A protein and the small-molecule ligand that binds it are described below.
Small molecule (SMILES): CC(=O)N[C@@H]1[C@@H](O)[C@H](O)[C@@H](CO)O[C@H]1O

Sequence of chain 1.D:
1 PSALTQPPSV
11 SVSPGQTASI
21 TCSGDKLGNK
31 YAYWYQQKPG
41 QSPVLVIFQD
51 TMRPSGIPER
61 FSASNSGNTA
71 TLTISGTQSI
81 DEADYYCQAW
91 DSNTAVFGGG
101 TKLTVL

Sequence of chain 1.G:
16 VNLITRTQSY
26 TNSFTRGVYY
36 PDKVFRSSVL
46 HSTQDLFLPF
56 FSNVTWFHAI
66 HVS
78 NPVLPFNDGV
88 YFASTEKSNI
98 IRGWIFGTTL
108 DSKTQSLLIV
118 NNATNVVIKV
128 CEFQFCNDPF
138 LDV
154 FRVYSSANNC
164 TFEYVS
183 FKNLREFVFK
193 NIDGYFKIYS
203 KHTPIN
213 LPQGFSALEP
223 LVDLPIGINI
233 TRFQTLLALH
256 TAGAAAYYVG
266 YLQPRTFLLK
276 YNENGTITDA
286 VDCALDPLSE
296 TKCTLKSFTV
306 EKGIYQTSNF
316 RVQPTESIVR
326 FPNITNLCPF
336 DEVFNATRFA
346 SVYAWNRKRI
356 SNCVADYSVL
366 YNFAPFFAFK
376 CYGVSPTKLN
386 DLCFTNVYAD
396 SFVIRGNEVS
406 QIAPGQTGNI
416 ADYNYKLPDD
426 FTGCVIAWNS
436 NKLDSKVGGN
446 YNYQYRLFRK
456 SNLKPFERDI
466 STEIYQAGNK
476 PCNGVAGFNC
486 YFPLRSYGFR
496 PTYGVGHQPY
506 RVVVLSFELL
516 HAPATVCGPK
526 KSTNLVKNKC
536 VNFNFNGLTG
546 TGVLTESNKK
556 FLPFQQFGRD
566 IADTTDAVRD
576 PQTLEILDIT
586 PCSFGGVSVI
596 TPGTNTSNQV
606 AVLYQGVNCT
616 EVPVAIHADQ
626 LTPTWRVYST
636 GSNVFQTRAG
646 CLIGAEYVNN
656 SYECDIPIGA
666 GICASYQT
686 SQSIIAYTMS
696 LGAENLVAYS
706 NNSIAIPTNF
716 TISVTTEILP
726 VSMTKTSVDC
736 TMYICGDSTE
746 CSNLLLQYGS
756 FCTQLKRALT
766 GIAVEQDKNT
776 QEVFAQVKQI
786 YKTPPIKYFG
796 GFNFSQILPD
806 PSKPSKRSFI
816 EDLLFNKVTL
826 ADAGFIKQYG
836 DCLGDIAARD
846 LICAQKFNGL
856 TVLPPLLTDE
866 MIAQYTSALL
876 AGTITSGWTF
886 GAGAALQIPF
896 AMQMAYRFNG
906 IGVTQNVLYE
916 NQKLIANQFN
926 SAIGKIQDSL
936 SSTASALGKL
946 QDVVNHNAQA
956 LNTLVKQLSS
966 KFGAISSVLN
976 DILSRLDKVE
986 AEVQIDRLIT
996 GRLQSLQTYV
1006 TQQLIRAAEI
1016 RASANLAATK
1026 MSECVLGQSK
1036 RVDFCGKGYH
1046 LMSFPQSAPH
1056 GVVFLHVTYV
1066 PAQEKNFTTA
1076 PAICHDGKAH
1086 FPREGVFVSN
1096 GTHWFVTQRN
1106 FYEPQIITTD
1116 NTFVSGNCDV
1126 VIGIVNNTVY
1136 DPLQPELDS

Binding-site contacts:
Ligand atom O5 contacts residue ASN29 of chain 1.D at 3.2 Å (h-bond).
Ligand atom C4 contacts residue ASN29 of chain 1.D at 3.7 Å.
Ligand atom C3 contacts residue ASN279 of chain 1.G at 3.8 Å.
Ligand atom C1 contacts residue GLU278 of chain 1.G at 3.7 Å.
Ligand atom C2 contacts residue GLU278 of chain 1.G at 3.5 Å.
Ligand atom C8 contacts residue ASN277 of chain 1.G at 3.4 Å.
Ligand atom C7 contacts residue ASN277 of chain 1.G at 3.6 Å.
Ligand atom O7 contacts residue ASN279 of chain 1.G at 3.7 Å.
Ligand atom N2 contacts residue ASN279 of chain 1.G at 2.9 Å (h-bond).
Ligand atom C1 contacts residue ASN29 of chain 1.D at 3.9 Å.
Ligand atom O3 contacts residue LYS26 of chain 1.D at 4.0 Å.
Ligand atom O3 contacts residue GLU278 of chain 1.G at 4.3 Å.
Ligand atom C3 contacts residue GLU278 of chain 1.G at 3.7 Å.
Ligand atom N2 contacts residue ASN277 of chain 1.G at 4.4 Å.
Ligand atom C8 contacts residue GLU278 of chain 1.G at 3.5 Å.
Ligand atom N2 contacts residue GLU278 of chain 1.G at 2.6 Å (salt-bridge).
Ligand atom C3 contacts residue ASN29 of chain 1.D at 4.4 Å.
Ligand atom C7 contacts residue ASN279 of chain 1.G at 3.5 Å.
Ligand atom O7 contacts residue ASN277 of chain 1.G at 3.7 Å.
Ligand atom C4 contacts residue ASN279 of chain 1.G at 4.2 Å.
Ligand atom O6 contacts residue ASN29 of chain 1.D at 3.9 Å.
Ligand atom C4 contacts residue LYS26 of chain 1.D at 3.8 Å.
Ligand atom C7 contacts residue GLU278 of chain 1.G at 3.5 Å.
Ligand atom O4 contacts residue LYS26 of chain 1.D at 3.3 Å (salt-bridge).
Ligand atom C5 contacts residue ASN279 of chain 1.G at 3.7 Å.
Ligand atom C1 contacts residue ASN279 of chain 1.G at 1.4 Å.
Ligand atom C2 contacts residue ASN29 of chain 1.D at 3.9 Å.
Ligand atom O5 contacts residue ASN279 of chain 1.G at 2.4 Å (h-bond).
Ligand atom C5 contacts residue ASN29 of chain 1.D at 3.8 Å.
Ligand atom C6 contacts residue ASN29 of chain 1.D at 3.9 Å.
Ligand atom O6 contacts residue LYS26 of chain 1.D at 4.0 Å.
Ligand atom C2 contacts residue ASN279 of chain 1.G at 2.5 Å.